A small-molecule ligand and the protein it binds are described below.
Small molecule (SMILES): C[C@@H]1NC(=O)[C@H](C[C@@](C)(O)CO)NC(=O)[C@@H]2CC3=C(N=C4C=CC=CC43)SC[C@H](NC(=O)[C@@H]([C@H](C)O)NC1=O)C(=O)N1C[C@H](O)C[C@H]1C(=O)N[C@@H](C)C(=O)N2

Sequence of chain 1.I:
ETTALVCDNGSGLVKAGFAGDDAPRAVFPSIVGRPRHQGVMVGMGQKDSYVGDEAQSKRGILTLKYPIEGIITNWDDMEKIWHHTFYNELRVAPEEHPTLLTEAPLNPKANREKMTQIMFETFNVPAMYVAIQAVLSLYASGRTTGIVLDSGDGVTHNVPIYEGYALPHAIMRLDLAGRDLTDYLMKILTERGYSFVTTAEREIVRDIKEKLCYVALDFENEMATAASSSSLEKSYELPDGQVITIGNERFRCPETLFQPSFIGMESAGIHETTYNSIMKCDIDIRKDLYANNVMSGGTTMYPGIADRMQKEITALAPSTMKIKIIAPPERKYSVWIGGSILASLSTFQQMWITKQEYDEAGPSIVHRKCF

Sequence of chain 1.C:
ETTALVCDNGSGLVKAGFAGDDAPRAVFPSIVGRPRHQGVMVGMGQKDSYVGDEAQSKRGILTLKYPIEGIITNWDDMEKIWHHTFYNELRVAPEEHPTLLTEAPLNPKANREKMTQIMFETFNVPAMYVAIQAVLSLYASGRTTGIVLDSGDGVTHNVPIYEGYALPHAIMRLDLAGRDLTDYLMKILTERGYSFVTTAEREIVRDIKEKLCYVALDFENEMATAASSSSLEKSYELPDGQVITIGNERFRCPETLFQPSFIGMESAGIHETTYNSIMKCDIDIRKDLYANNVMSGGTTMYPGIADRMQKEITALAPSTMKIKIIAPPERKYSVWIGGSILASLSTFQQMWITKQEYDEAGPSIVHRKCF

Binding-site contacts:
Ligand atom CE2 contacts residue ARG179 of chain 1.I at 4.4 Å.
Ligand atom C contacts residue ILE77 of chain 1.I at 4.3 Å (hydrophobic).
Ligand atom CZ2 contacts residue ILE77 of chain 1.I at 3.9 Å (hydrophobic).
Ligand atom CE3 contacts residue ILE77 of chain 1.I at 3.9 Å (hydrophobic).
Ligand atom CB contacts residue ASP181 of chain 1.I at 4.3 Å.
Ligand atom CZ3 contacts residue ILE77 of chain 1.I at 4.2 Å (hydrophobic).
Ligand atom CE3 contacts residue PRO114 of chain 1.I at 3.8 Å (hydrophobic).
Ligand atom CH2 contacts residue LEU112 of chain 1.I at 4.1 Å (hydrophobic).
Ligand atom CA contacts residue THR79 of chain 1.I at 4.2 Å.
Ligand atom CB contacts residue HIC75 of chain 1.I at 4.4 Å.
Ligand atom OG1 contacts residue ARG292 of chain 1.C at 3.8 Å.
Ligand atom N contacts residue GLU74 of chain 1.I at 4.3 Å.
Ligand atom O contacts residue ARG292 of chain 1.C at 4.3 Å.
Ligand atom CH2 contacts residue PRO114 of chain 1.I at 3.7 Å (hydrophobic).
Ligand atom OD1 contacts residue GLU74 of chain 1.I at 4.4 Å.
Ligand atom CB contacts residue HIC75 of chain 1.I at 4.4 Å.
Ligand atom CG contacts residue GLU74 of chain 1.I at 4.1 Å.
Ligand atom CG contacts residue ILE77 of chain 1.I at 3.8 Å (hydrophobic).
Ligand atom CA contacts residue GLU74 of chain 1.I at 4.4 Å.
Ligand atom CD2 contacts residue ILE77 of chain 1.I at 3.5 Å (hydrophobic).
Ligand atom CB contacts residue ILE77 of chain 1.I at 4.3 Å (hydrophobic).
Ligand atom CB contacts residue GLU74 of chain 1.I at 3.4 Å.
Ligand atom CA contacts residue ILE77 of chain 1.I at 4.0 Å (hydrophobic).
Ligand atom OD1 contacts residue HIC75 of chain 1.I at 3.8 Å.
Ligand atom CZ2 contacts residue ARG179 of chain 1.I at 3.7 Å.
Ligand atom CZ3 contacts residue PRO114 of chain 1.I at 3.5 Å (hydrophobic).
Ligand atom CG2 contacts residue ILE289 of chain 1.C at 4.1 Å (hydrophobic).
Ligand atom N contacts residue ILE77 of chain 1.I at 4.0 Å.
Ligand atom CE2 contacts residue ILE77 of chain 1.I at 3.5 Å (hydrophobic).
Ligand atom CB contacts residue THR79 of chain 1.I at 3.8 Å.
Ligand atom OG1 contacts residue ILE289 of chain 1.C at 4.4 Å.
Ligand atom O contacts residue ILE77 of chain 1.I at 4.2 Å.
Ligand atom NE1 contacts residue ILE77 of chain 1.I at 3.8 Å.
Ligand atom CH2 contacts residue ILE77 of chain 1.I at 4.3 Å (hydrophobic).
Ligand atom O contacts residue THR79 of chain 1.I at 4.2 Å.
Ligand atom SG contacts residue HIC75 of chain 1.I at 4.0 Å.
Ligand atom CD contacts residue HIC75 of chain 1.I at 3.8 Å.
Ligand atom CH2 contacts residue ASN113 of chain 1.I at 4.1 Å.
Ligand atom CG contacts residue HIC75 of chain 1.I at 3.8 Å.
Ligand atom CD1 contacts residue ILE77 of chain 1.I at 4.0 Å (hydrophobic).